Sequence of chain 1.A:
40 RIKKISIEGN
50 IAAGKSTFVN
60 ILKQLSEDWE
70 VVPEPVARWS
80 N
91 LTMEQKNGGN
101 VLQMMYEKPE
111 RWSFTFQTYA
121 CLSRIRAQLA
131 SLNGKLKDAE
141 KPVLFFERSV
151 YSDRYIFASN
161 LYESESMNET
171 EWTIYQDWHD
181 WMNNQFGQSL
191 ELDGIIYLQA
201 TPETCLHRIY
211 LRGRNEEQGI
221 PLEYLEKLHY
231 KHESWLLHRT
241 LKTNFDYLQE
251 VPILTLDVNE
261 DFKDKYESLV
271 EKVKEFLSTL

Binding-site contacts:
Ligand atom CAI contacts residue TYR106 of chain 1.A at 3.7 Å (hydrophobic).
Ligand atom CAC contacts residue TYR224 of chain 1.A at 3.2 Å (hydrophobic).
Ligand atom CBF contacts residue SER164 of chain 1.A at 3.2 Å.
Ligand atom CAO contacts residue TYR224 of chain 1.A at 3.6 Å (hydrophobic).
Ligand atom C5 contacts residue VAL75 of chain 1.A at 3.6 Å (hydrophobic).
Ligand atom SAU contacts residue PHE157 of chain 1.A at 3.6 Å.
Ligand atom SAU contacts residue GLN117 of chain 1.A at 3.6 Å.
Ligand atom CAB contacts residue TYR106 of chain 1.A at 3.8 Å (hydrophobic).
Ligand atom C2 contacts residue PHE116 of chain 1.A at 3.5 Å (hydrophobic).
Ligand atom NAE contacts residue VAL75 of chain 1.A at 3.4 Å.
Ligand atom C2 contacts residue PHE157 of chain 1.A at 3.6 Å (hydrophobic).
Ligand atom NAR contacts residue TYR224 of chain 1.A at 3.0 Å (h-bond).
Ligand atom OAG contacts residue SER166 of chain 1.A at 3.0 Å (h-bond).
Ligand atom NAF contacts residue ASP153 of chain 1.A at 2.9 Å (salt-bridge).
Ligand atom CBC contacts residue TYR224 of chain 1.A at 3.7 Å (hydrophobic).
Ligand atom N1 contacts residue PHE116 of chain 1.A at 3.8 Å.
Ligand atom C6 contacts residue VAL75 of chain 1.A at 3.6 Å (hydrophobic).
Ligand atom N3 contacts residue GLN117 of chain 1.A at 2.8 Å (h-bond).
Ligand atom N3 contacts residue PHE116 of chain 1.A at 3.6 Å.
Ligand atom NAE contacts residue ARG148 of chain 1.A at 3.5 Å (salt-bridge).
Ligand atom SAU contacts residue PHE116 of chain 1.A at 3.5 Å.
Ligand atom C4 contacts residue GLN117 of chain 1.A at 3.6 Å.
Ligand atom SAV contacts residue TYR106 of chain 1.A at 3.7 Å.
Ligand atom CAL contacts residue TYR106 of chain 1.A at 3.8 Å (hydrophobic).
Ligand atom OAS contacts residue PRO109 of chain 1.A at 3.2 Å.
Ligand atom CAN contacts residue LEU161 of chain 1.A at 3.8 Å (hydrophobic).
Ligand atom CAK contacts residue TYR224 of chain 1.A at 3.6 Å (hydrophobic).
Ligand atom C4 contacts residue ASP153 of chain 1.A at 3.8 Å.
Ligand atom CBA contacts residue PRO109 of chain 1.A at 3.6 Å (hydrophobic).
Ligand atom C2 contacts residue GLN117 of chain 1.A at 3.5 Å.
Ligand atom N3 contacts residue PHE157 of chain 1.A at 3.2 Å.
Ligand atom C4 contacts residue PHE157 of chain 1.A at 3.8 Å (hydrophobic).
Ligand atom NAE contacts residue GLU73 of chain 1.A at 2.9 Å (salt-bridge).
Ligand atom CAC contacts residue SER164 of chain 1.A at 2.8 Å.
Ligand atom NAF contacts residue GLN117 of chain 1.A at 3.0 Å (h-bond).
Ligand atom CAH contacts residue TYR106 of chain 1.A at 3.4 Å (hydrophobic).
Ligand atom OAG contacts residue SER164 of chain 1.A at 2.6 Å (h-bond).
Ligand atom CAA contacts residue ILE50 of chain 1.A at 3.7 Å (hydrophobic).
Ligand atom CAN contacts residue TYR224 of chain 1.A at 3.7 Å (hydrophobic).
Ligand atom CAM contacts residue LEU102 of chain 1.A at 3.9 Å (hydrophobic).

The protein below binds the small molecule below.
Small molecule (SMILES): CCCc1sc(-c2ccc(OC)c(OCC(C)(C)O)c2)nc1CSc1nc(N)cc(N)n1